Sequence of chain 1.A:
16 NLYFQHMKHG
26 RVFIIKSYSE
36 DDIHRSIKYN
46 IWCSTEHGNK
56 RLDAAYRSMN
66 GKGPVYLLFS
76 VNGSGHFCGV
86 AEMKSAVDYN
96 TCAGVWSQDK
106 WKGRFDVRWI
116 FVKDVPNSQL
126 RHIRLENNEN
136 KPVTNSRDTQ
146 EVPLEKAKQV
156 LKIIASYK

This protein binds this small molecule.
Small molecule (SMILES): COc1cc(=O)[nH]c(=O)[nH]1

Binding-site contacts:
Ligand atom C08 contacts residue ASP37 of chain 1.A at 3.6 Å.
Ligand atom C04 contacts residue TRP106 of chain 1.A at 3.6 Å (hydrophobic).
Ligand atom O09 contacts residue SER34 of chain 1.A at 3.6 Å (h-bond).
Ligand atom O06 contacts residue TRP106 of chain 1.A at 3.5 Å.
Ligand atom O09 contacts residue ASP37 of chain 1.A at 3.8 Å.
Ligand atom C05 contacts residue CYS48 of chain 1.A at 4.0 Å (hydrophobic).
Ligand atom O06 contacts residue ASP143 of chain 1.A at 3.9 Å.
Ligand atom N10 contacts residue TRP106 of chain 1.A at 3.2 Å (h-bond).
Ligand atom C08 contacts residue TRP106 of chain 1.A at 3.3 Å (hydrophobic).
Ligand atom N07 contacts residue TRP106 of chain 1.A at 3.1 Å.
Ligand atom N10 contacts residue SER32 of chain 1.A at 3.6 Å.
Ligand atom C08 contacts residue SER32 of chain 1.A at 3.4 Å.
Ligand atom C03 contacts residue CYS48 of chain 1.A at 4.0 Å (hydrophobic).
Ligand atom N07 contacts residue TYR33 of chain 1.A at 4.0 Å.
Ligand atom O06 contacts residue SER49 of chain 1.A at 4.0 Å.
Ligand atom C03 contacts residue TRP106 of chain 1.A at 3.6 Å (hydrophobic).
Ligand atom C01 contacts residue CYS48 of chain 1.A at 3.0 Å (hydrophobic).
Ligand atom C04 contacts residue TRP47 of chain 1.A at 3.5 Å (hydrophobic).
Ligand atom C03 contacts residue TRP47 of chain 1.A at 3.8 Å (hydrophobic).
Ligand atom C08 contacts residue TYR33 of chain 1.A at 3.6 Å (hydrophobic).
Ligand atom C05 contacts residue TRP106 of chain 1.A at 3.7 Å (hydrophobic).
Ligand atom O02 contacts residue ASP37 of chain 1.A at 3.1 Å (salt-bridge).
Ligand atom O09 contacts residue SER32 of chain 1.A at 3.3 Å (h-bond).
Ligand atom C04 contacts residue CYS48 of chain 1.A at 3.0 Å (hydrophobic).
Ligand atom O02 contacts residue CYS48 of chain 1.A at 4.0 Å.
Ligand atom N07 contacts residue SER32 of chain 1.A at 3.9 Å.
Ligand atom O02 contacts residue TRP106 of chain 1.A at 3.7 Å.
Ligand atom N07 contacts residue LYS31 of chain 1.A at 3.9 Å.
Ligand atom C01 contacts residue TRP47 of chain 1.A at 3.8 Å (hydrophobic).
Ligand atom O02 contacts residue TRP47 of chain 1.A at 3.8 Å.
Ligand atom O09 contacts residue TYR33 of chain 1.A at 2.8 Å (h-bond).
Ligand atom C05 contacts residue LYS31 of chain 1.A at 4.2 Å.
Ligand atom O06 contacts residue LYS31 of chain 1.A at 3.9 Å.
Ligand atom C05 contacts residue TRP47 of chain 1.A at 4.1 Å (hydrophobic).
Ligand atom O06 contacts residue CYS48 of chain 1.A at 3.9 Å.
Ligand atom C01 contacts residue TRP101 of chain 1.A at 3.3 Å (hydrophobic).
Ligand atom O02 contacts residue TRP101 of chain 1.A at 3.5 Å.
Ligand atom C03 contacts residue ASP37 of chain 1.A at 3.2 Å.
Ligand atom N10 contacts residue ASP37 of chain 1.A at 2.5 Å (salt-bridge).
Ligand atom O09 contacts residue TRP106 of chain 1.A at 3.5 Å.